Binding-site contacts:
Ligand atom OD2 contacts residue TRP33 of chain 1.A at 2.9 Å (h-bond).
Ligand atom N contacts residue TRP227 of chain 1.A at 3.7 Å.
Ligand atom CG contacts residue TYR168 of chain 1.A at 3.6 Å (hydrophobic).
Ligand atom N contacts residue A2G1 of chain 1.I at 3.7 Å.
Ligand atom CD contacts residue TYR168 of chain 1.A at 3.2 Å (hydrophobic).
Ligand atom C contacts residue EDO1 of chain 1.F at 3.4 Å.
Ligand atom CG2 contacts residue A2G1 of chain 1.I at 3.7 Å.
Ligand atom CB contacts residue EDO1 of chain 1.D at 2.8 Å.
Ligand atom CD contacts residue ASN31 of chain 1.A at 3.4 Å.
Ligand atom CG contacts residue TRP33 of chain 1.A at 3.7 Å (hydrophobic).
Ligand atom NE contacts residue ASN31 of chain 1.A at 3.2 Å (h-bond).
Ligand atom OD2 contacts residue TYR32 of chain 1.A at 3.4 Å.
Ligand atom O contacts residue EDO1 of chain 1.F at 3.5 Å (h-bond).
Ligand atom CA contacts residue EDO1 of chain 1.D at 3.6 Å.
Ligand atom N contacts residue EDO1 of chain 1.D at 3.4 Å (h-bond).
Ligand atom CB contacts residue A2G1 of chain 1.I at 2.5 Å.
Ligand atom C contacts residue TRP33 of chain 1.A at 3.4 Å (hydrophobic).
Ligand atom N contacts residue A2G1 of chain 1.I at 3.5 Å (h-bond).
Ligand atom C contacts residue A2G1 of chain 1.I at 3.2 Å.
Ligand atom O contacts residue TYR32 of chain 1.A at 2.7 Å (h-bond).
Ligand atom N contacts residue TYR168 of chain 1.A at 2.8 Å (h-bond).
Ligand atom O contacts residue TRP33 of chain 1.A at 3.4 Å.
Ligand atom O contacts residue GLN103 of chain 1.A at 2.9 Å (h-bond).
Ligand atom CA contacts residue TRP33 of chain 1.A at 3.5 Å (hydrophobic).
Ligand atom O contacts residue A2G1 of chain 1.I at 3.4 Å.
Ligand atom CD contacts residue TYR32 of chain 1.A at 3.4 Å (hydrophobic).
Ligand atom CD contacts residue TRP227 of chain 1.A at 3.5 Å (hydrophobic).
Ligand atom CG2 contacts residue TYR168 of chain 1.A at 3.6 Å (hydrophobic).
Ligand atom CB contacts residue TRP232 of chain 1.A at 3.6 Å (hydrophobic).
Ligand atom O contacts residue EDO1 of chain 1.F at 2.9 Å (h-bond).
Ligand atom CA contacts residue EDO1 of chain 1.F at 3.6 Å.
Ligand atom O contacts residue TRP227 of chain 1.A at 3.7 Å.
Ligand atom N contacts residue TRP33 of chain 1.A at 3.5 Å.
Ligand atom CA contacts residue A2G1 of chain 1.I at 3.2 Å.
Ligand atom CG contacts residue TYR32 of chain 1.A at 3.6 Å (hydrophobic).
Ligand atom OG1 contacts residue A2G1 of chain 1.I at 1.4 Å.
Ligand atom CB contacts residue TRP227 of chain 1.A at 3.7 Å (hydrophobic).
Ligand atom NH1 contacts residue ASN31 of chain 1.A at 3.3 Å (h-bond).
Ligand atom CB contacts residue TRP33 of chain 1.A at 3.5 Å (hydrophobic).
Ligand atom OD1 contacts residue A2G1 of chain 1.I at 3.6 Å.

Sequence of chain 1.A:
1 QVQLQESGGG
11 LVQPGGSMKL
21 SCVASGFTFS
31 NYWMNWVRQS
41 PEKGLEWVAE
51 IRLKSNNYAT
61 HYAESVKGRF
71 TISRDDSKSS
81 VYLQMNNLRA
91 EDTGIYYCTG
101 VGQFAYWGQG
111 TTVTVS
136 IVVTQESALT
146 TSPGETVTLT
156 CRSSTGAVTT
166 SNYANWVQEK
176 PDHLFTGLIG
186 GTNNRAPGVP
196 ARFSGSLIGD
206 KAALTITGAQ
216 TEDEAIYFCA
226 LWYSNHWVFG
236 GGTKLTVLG

A protein and the small-molecule ligand that binds it are described below.
Small molecule (SMILES): C[C@H](N)C(=O)N1CCC[C@H]1C(=O)N[C@@H](CC(=O)O)C(=O)N[C@H](C(=O)N[C@@H](CCCN=C(N)N)C(=O)N1CCC[C@H]1C=O)[C@@H](C)O